Binding-site contacts:
Ligand atom CA contacts residue LYS29 of chain 1.A at 3.9 Å.
Ligand atom C contacts residue GLN581 of chain 1.C at 3.2 Å.
Ligand atom CD2 contacts residue ASN578 of chain 1.C at 3.3 Å.
Ligand atom N contacts residue GLN581 of chain 1.C at 2.9 Å (h-bond).
Ligand atom OD1 contacts residue TYR406 of chain 1.C at 4.0 Å.
Ligand atom OD1 contacts residue ARG405 of chain 1.C at 3.9 Å.
Ligand atom CB contacts residue GLN581 of chain 1.C at 3.4 Å.
Ligand atom CA contacts residue GLN581 of chain 1.C at 3.9 Å.
Ligand atom O contacts residue LYS29 of chain 1.A at 3.4 Å.
Ligand atom NE contacts residue TYR577 of chain 1.C at 3.6 Å.
Ligand atom CD1 contacts residue ARG27 of chain 1.A at 3.7 Å.
Ligand atom CD2 contacts residue GLN581 of chain 1.C at 3.6 Å.
Ligand atom CG contacts residue LYS30 of chain 1.A at 4.0 Å.
Ligand atom OE1 contacts residue TYR577 of chain 1.C at 3.9 Å.
Ligand atom CB contacts residue MET1 of chain 1.A at 3.7 Å (hydrophobic).
Ligand atom O contacts residue GLN581 of chain 1.C at 2.5 Å (h-bond).
Ligand atom CA contacts residue LYS29 of chain 1.A at 3.4 Å.
Ligand atom CB contacts residue PHE585 of chain 1.C at 3.6 Å (hydrophobic).
Ligand atom N contacts residue LYS29 of chain 1.A at 2.9 Å (salt-bridge).
Ligand atom C contacts residue ASN578 of chain 1.C at 4.0 Å.
Ligand atom N contacts residue LYS584 of chain 1.C at 3.9 Å.
Ligand atom CG contacts residue PHE585 of chain 1.C at 3.7 Å (hydrophobic).
Ligand atom C contacts residue LYS29 of chain 1.A at 3.6 Å.
Ligand atom OG contacts residue SER3 of chain 1.A at 3.8 Å.
Ligand atom CB contacts residue ASN578 of chain 1.C at 3.6 Å.
Ligand atom CA contacts residue GLN581 of chain 1.C at 3.4 Å.
Ligand atom CG contacts residue LYS29 of chain 1.A at 3.9 Å.
Ligand atom CB contacts residue LYS29 of chain 1.A at 3.4 Å.
Ligand atom O contacts residue ASN578 of chain 1.C at 3.0 Å (h-bond).
Ligand atom CD contacts residue TYR577 of chain 1.C at 3.7 Å (hydrophobic).
Ligand atom CB contacts residue LEU8 of chain 1.A at 3.7 Å (hydrophobic).
Ligand atom C contacts residue LYS29 of chain 1.A at 4.0 Å.
Ligand atom CB contacts residue LYS29 of chain 1.A at 3.8 Å.
Ligand atom CB contacts residue LYS584 of chain 1.C at 3.7 Å.
Ligand atom CG contacts residue TYR577 of chain 1.C at 3.8 Å (hydrophobic).
Ligand atom CA contacts residue ASN578 of chain 1.C at 3.7 Å.
Ligand atom CB contacts residue LYS30 of chain 1.A at 3.9 Å.
Ligand atom O contacts residue LYS584 of chain 1.C at 3.5 Å.
Ligand atom N contacts residue ASN578 of chain 1.C at 3.2 Å (h-bond).
Ligand atom C contacts residue GLN581 of chain 1.C at 3.9 Å.

Sequence of chain 1.A:
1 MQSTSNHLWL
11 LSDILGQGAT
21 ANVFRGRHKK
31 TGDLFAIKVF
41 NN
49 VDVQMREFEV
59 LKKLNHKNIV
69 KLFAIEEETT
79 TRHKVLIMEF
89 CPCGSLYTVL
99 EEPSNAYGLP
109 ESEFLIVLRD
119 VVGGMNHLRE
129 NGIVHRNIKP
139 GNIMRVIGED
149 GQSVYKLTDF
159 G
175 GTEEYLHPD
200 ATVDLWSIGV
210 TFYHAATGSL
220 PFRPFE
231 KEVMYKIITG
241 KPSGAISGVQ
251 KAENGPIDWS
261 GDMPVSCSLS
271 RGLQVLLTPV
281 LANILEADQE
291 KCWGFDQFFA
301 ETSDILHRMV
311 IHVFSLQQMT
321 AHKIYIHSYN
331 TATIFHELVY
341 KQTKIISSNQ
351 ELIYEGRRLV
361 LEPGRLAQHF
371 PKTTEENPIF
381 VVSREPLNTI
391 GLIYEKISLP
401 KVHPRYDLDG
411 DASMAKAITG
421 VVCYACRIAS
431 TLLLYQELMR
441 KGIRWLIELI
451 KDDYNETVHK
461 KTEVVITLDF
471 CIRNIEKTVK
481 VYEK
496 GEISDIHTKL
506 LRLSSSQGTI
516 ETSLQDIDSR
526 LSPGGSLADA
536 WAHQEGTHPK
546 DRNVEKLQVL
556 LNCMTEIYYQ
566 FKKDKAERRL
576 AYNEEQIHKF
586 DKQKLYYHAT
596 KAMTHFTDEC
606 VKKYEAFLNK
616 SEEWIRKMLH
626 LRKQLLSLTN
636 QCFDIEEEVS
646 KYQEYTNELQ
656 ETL

The protein below binds the small molecule below.
Small molecule (SMILES): CC(C)C[C@H](NC(=O)[C@@H]1CCCN1C(=O)[C@H](CCC(N)=O)NC(=O)[C@@H]1CCCN1C(=O)[C@H](CC(C)C)NC(=O)[C@@H](N)CC(=O)O)C(=O)N[C@@H](CCCN=C(N)N)C(=O)N[C@@H](CO)C(=O)N[C@H](C=O)CC(=O)O

Sequence of chain 1.C:
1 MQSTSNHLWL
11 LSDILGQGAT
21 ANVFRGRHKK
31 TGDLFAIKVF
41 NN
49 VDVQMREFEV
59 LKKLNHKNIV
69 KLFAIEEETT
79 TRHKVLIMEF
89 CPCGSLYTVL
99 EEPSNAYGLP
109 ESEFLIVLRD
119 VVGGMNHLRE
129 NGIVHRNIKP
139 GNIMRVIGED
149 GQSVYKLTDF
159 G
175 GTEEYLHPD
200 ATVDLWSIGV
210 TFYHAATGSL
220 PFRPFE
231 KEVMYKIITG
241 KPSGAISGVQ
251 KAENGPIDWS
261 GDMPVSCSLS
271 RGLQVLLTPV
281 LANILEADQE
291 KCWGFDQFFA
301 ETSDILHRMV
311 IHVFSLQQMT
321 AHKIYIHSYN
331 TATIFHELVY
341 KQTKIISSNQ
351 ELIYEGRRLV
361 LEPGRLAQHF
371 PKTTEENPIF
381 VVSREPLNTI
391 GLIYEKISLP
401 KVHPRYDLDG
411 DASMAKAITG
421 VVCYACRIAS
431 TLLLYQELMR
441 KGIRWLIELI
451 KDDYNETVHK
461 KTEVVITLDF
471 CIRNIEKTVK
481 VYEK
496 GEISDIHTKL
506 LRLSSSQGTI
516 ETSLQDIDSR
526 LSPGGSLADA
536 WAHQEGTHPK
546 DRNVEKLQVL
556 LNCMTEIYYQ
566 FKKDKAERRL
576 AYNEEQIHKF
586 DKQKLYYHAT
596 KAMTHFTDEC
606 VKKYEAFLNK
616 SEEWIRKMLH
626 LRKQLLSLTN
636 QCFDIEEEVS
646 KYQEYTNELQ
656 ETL